This small molecule binds to this protein.
Small molecule (SMILES): CC(=O)N[C@H]1[C@H](O[C@H]2[C@H](O)[C@@H](NC(C)=O)CO[C@@H]2CO)O[C@H](CO)[C@@H](O[C@@H]2O[C@H](CO)[C@@H](O)[C@H](O)[C@@H]2O)[C@@H]1O

Sequence of chain 26.E:
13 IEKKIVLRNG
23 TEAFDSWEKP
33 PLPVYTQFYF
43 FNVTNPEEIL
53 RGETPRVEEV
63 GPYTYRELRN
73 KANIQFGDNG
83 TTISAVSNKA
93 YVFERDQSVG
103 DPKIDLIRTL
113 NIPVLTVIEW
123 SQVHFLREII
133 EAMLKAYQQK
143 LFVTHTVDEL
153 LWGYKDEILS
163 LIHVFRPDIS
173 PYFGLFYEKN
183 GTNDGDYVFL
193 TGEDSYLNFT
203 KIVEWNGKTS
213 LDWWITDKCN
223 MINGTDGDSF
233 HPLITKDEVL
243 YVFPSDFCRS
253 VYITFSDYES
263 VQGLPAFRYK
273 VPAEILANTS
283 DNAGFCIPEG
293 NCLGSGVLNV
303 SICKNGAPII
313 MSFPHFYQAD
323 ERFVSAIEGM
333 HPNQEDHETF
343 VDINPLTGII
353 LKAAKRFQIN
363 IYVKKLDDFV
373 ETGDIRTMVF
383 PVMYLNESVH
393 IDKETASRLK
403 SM

Binding-site contacts:
Ligand atom C3 contacts residue ASN225 of chain 26.E at 3.8 Å.
Ligand atom C4 contacts residue MET223 of chain 26.E at 4.0 Å (hydrophobic).
Ligand atom C4 contacts residue ASN225 of chain 26.E at 4.2 Å.
Ligand atom C8 contacts residue MET223 of chain 26.E at 3.3 Å (hydrophobic).
Ligand atom C5 contacts residue LYS220 of chain 26.E at 4.0 Å.
Ligand atom C8 contacts residue ARG251 of chain 26.E at 3.5 Å.
Ligand atom O7 contacts residue ARG251 of chain 26.E at 4.3 Å.
Ligand atom O3 contacts residue ASP283 of chain 26.E at 4.3 Å.
Ligand atom O4 contacts residue LYS220 of chain 26.E at 4.2 Å.
Ligand atom C7 contacts residue ASN225 of chain 26.E at 3.2 Å.
Ligand atom C8 contacts residue SER252 of chain 26.E at 3.4 Å.
Ligand atom O7 contacts residue LYS220 of chain 26.E at 4.0 Å.
Ligand atom C3 contacts residue MET223 of chain 26.E at 3.7 Å (hydrophobic).
Ligand atom N2 contacts residue ASN225 of chain 26.E at 3.0 Å (h-bond).
Ligand atom C1 contacts residue LYS220 of chain 26.E at 4.2 Å.
Ligand atom O3 contacts residue LYS220 of chain 26.E at 3.8 Å.
Ligand atom N2 contacts residue MET223 of chain 26.E at 3.8 Å.
Ligand atom O7 contacts residue SER252 of chain 26.E at 2.9 Å (h-bond).
Ligand atom N2 contacts residue LYS220 of chain 26.E at 4.1 Å.
Ligand atom O7 contacts residue MET223 of chain 26.E at 3.5 Å.
Ligand atom C3 contacts residue LYS220 of chain 26.E at 4.1 Å.
Ligand atom C4 contacts residue LYS220 of chain 26.E at 3.4 Å.
Ligand atom C2 contacts residue ASN225 of chain 26.E at 2.5 Å.
Ligand atom C6 contacts residue ASP283 of chain 26.E at 3.8 Å.
Ligand atom C5 contacts residue MET223 of chain 26.E at 4.0 Å (hydrophobic).
Ligand atom C6 contacts residue LYS220 of chain 26.E at 4.0 Å.
Ligand atom C5 contacts residue ASN225 of chain 26.E at 3.6 Å.
Ligand atom C7 contacts residue MET223 of chain 26.E at 3.6 Å (hydrophobic).
Ligand atom O5 contacts residue LYS220 of chain 26.E at 3.4 Å.
Ligand atom O6 contacts residue ASP283 of chain 26.E at 3.8 Å.
Ligand atom C2 contacts residue ASP283 of chain 26.E at 3.8 Å.
Ligand atom O5 contacts residue ASN225 of chain 26.E at 2.3 Å (h-bond).
Ligand atom C7 contacts residue SER252 of chain 26.E at 3.5 Å.
Ligand atom C1 contacts residue ASN225 of chain 26.E at 1.4 Å.
Ligand atom C2 contacts residue LYS220 of chain 26.E at 3.7 Å.
Ligand atom O4 contacts residue MET223 of chain 26.E at 3.7 Å.
Ligand atom C7 contacts residue ARG251 of chain 26.E at 4.0 Å.
Ligand atom O7 contacts residue ASN225 of chain 26.E at 2.9 Å (h-bond).
Ligand atom C1 contacts residue LYS220 of chain 26.E at 4.0 Å.
Ligand atom O6 contacts residue TYR243 of chain 26.E at 4.0 Å.